A protein and the small-molecule ligand that binds it are described below.
Small molecule (SMILES): CC(=O)N[C@H]1[C@H](O[C@H]2[C@H](O)[C@@H](NC(C)=O)CO[C@@H]2CO)O[C@H](CO)[C@@H](O)[C@@H]1O

Sequence of chain 1.D:
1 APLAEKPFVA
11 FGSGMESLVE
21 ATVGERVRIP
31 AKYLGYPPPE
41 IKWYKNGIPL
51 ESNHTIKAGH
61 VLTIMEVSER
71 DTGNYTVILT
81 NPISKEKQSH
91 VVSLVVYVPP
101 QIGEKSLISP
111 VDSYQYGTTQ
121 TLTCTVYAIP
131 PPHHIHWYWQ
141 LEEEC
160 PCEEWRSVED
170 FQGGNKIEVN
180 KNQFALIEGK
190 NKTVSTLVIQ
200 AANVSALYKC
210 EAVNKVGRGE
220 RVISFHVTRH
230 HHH

Binding-site contacts:
Ligand atom C2 contacts residue ASN74 of chain 1.D at 2.5 Å.
Ligand atom C4 contacts residue ASN74 of chain 1.D at 4.2 Å.
Ligand atom C3 contacts residue ASN74 of chain 1.D at 3.8 Å.
Ligand atom C5 contacts residue ASN74 of chain 1.D at 3.6 Å.
Ligand atom O7 contacts residue ASN74 of chain 1.D at 2.8 Å (h-bond).
Ligand atom C1 contacts residue ASN74 of chain 1.D at 1.4 Å.
Ligand atom C7 contacts residue ASN74 of chain 1.D at 3.0 Å.
Ligand atom C8 contacts residue ASN74 of chain 1.D at 4.2 Å.
Ligand atom O5 contacts residue ASN74 of chain 1.D at 2.3 Å (h-bond).
Ligand atom C8 contacts residue GLY73 of chain 1.D at 4.0 Å.
Ligand atom N2 contacts residue ASN74 of chain 1.D at 2.9 Å (h-bond).